Sequence of chain 1.A:
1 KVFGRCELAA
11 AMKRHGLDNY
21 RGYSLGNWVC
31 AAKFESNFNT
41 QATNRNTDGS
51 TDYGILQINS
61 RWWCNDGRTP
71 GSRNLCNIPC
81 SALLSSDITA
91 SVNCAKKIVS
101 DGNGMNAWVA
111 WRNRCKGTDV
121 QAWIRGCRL

A protein and the small-molecule ligand that binds it are described below.
Small molecule (SMILES): OC[C@H]1O[C@@](CO)(O[C@H]2O[C@H](CO)[C@@H](O)[C@H](O)[C@H]2O)[C@@H](O)[C@@H]1O

Binding-site contacts:
Ligand atom C4 contacts residue ASP52 of chain 1.A at 3.5 Å.
Ligand atom O6 contacts residue ILE58 of chain 1.A at 3.7 Å.
Ligand atom O4 contacts residue GLU35 of chain 1.A at 4.0 Å.
Ligand atom O5 contacts residue ALA107 of chain 1.A at 4.0 Å.
Ligand atom O6 contacts residue ALA107 of chain 1.A at 4.2 Å.
Ligand atom C5 contacts residue GLN57 of chain 1.A at 4.2 Å.
Ligand atom O2 contacts residue VAL109 of chain 1.A at 4.1 Å.
Ligand atom O3 contacts residue ASP52 of chain 1.A at 2.5 Å (salt-bridge).
Ligand atom C2 contacts residue ASN59 of chain 1.A at 3.2 Å.
Ligand atom C6 contacts residue TRP63 of chain 1.A at 3.4 Å (hydrophobic).
Ligand atom O3 contacts residue ASN59 of chain 1.A at 4.2 Å.
Ligand atom O4 contacts residue ASP52 of chain 1.A at 3.5 Å (salt-bridge).
Ligand atom C6 contacts residue GLN57 of chain 1.A at 3.6 Å.
Ligand atom C1 contacts residue ASN59 of chain 1.A at 3.4 Å.
Ligand atom O6 contacts residue TRP63 of chain 1.A at 3.8 Å.
Ligand atom O5 contacts residue TRP62 of chain 1.A at 4.2 Å.
Ligand atom O6 contacts residue TRP63 of chain 1.A at 3.2 Å (h-bond).
Ligand atom O3 contacts residue ASN46 of chain 1.A at 3.6 Å.
Ligand atom O2 contacts residue ALA107 of chain 1.A at 3.4 Å (h-bond).
Ligand atom C4 contacts residue ASN59 of chain 1.A at 4.2 Å.
Ligand atom O6 contacts residue ASN59 of chain 1.A at 3.2 Å (h-bond).
Ligand atom O3 contacts residue ALA107 of chain 1.A at 2.9 Å (h-bond).
Ligand atom C5 contacts residue ALA107 of chain 1.A at 3.4 Å (hydrophobic).
Ligand atom C1 contacts residue ALA107 of chain 1.A at 4.2 Å (hydrophobic).
Ligand atom C5 contacts residue TRP62 of chain 1.A at 4.0 Å (hydrophobic).
Ligand atom O4 contacts residue GLN57 of chain 1.A at 3.0 Å (h-bond).
Ligand atom O6 contacts residue GLN57 of chain 1.A at 3.7 Å.
Ligand atom C4 contacts residue ALA107 of chain 1.A at 4.2 Å (hydrophobic).
Ligand atom O3 contacts residue ASN106 of chain 1.A at 4.0 Å.
Ligand atom C6 contacts residue TRP108 of chain 1.A at 4.2 Å (hydrophobic).
Ligand atom C3 contacts residue ASP52 of chain 1.A at 3.6 Å.
Ligand atom C2 contacts residue ALA107 of chain 1.A at 4.2 Å (hydrophobic).
Ligand atom O5 contacts residue ASN59 of chain 1.A at 3.5 Å (h-bond).
Ligand atom C6 contacts residue ALA107 of chain 1.A at 3.8 Å (hydrophobic).
Ligand atom C4 contacts residue GLN57 of chain 1.A at 3.5 Å.
Ligand atom C3 contacts residue ASN59 of chain 1.A at 4.1 Å.
Ligand atom O2 contacts residue ASN59 of chain 1.A at 4.1 Å.
Ligand atom O6 contacts residue ILE98 of chain 1.A at 4.1 Å.
Ligand atom C3 contacts residue ALA107 of chain 1.A at 3.9 Å (hydrophobic).
Ligand atom C6 contacts residue TRP62 of chain 1.A at 3.7 Å (hydrophobic).